The protein below binds the small molecule below.
Small molecule (SMILES): CC(=O)N[C@@H]1[C@@H](O)[C@H](O)[C@@H](CO)O[C@H]1O

Sequence of chain 1.A:
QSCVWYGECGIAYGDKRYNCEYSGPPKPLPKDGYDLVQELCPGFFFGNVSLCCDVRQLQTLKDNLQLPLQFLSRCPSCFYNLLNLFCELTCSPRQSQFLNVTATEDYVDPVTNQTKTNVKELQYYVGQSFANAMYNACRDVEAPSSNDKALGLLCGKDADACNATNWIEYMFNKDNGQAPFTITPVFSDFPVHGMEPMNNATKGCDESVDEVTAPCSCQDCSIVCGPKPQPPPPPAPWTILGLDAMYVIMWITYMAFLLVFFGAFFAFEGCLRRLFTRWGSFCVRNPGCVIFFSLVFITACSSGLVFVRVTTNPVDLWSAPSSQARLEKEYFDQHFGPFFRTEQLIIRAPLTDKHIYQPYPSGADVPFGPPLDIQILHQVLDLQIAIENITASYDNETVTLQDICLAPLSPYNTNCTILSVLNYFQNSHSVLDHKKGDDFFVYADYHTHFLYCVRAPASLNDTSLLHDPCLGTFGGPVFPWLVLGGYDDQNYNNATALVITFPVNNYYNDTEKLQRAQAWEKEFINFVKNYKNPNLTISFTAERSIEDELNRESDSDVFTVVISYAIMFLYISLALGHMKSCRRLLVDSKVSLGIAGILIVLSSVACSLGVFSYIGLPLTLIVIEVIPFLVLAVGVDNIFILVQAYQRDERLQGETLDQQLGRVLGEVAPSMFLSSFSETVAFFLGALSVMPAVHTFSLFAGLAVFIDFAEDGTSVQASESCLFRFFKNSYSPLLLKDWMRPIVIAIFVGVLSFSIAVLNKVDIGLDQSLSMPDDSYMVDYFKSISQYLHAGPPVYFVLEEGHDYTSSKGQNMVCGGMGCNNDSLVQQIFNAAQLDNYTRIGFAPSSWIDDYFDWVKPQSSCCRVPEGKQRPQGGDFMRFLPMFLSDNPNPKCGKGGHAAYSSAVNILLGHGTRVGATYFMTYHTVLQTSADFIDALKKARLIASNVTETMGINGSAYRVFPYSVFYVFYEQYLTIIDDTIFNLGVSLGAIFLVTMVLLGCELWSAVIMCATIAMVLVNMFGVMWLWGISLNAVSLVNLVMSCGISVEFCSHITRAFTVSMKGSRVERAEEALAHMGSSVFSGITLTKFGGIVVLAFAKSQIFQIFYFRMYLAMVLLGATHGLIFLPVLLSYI

Binding-site contacts:
Ligand atom C3 contacts residue ASN1064 of chain 1.A at 3.9 Å.
Ligand atom O5 contacts residue ASN1064 of chain 1.A at 2.4 Å (h-bond).
Ligand atom O7 contacts residue ASN1064 of chain 1.A at 3.1 Å (h-bond).
Ligand atom N2 contacts residue ASN1064 of chain 1.A at 3.0 Å (h-bond).
Ligand atom C2 contacts residue ASN1064 of chain 1.A at 2.7 Å.
Ligand atom C1 contacts residue ASN1064 of chain 1.A at 1.4 Å.
Ligand atom O6 contacts residue ASN1064 of chain 1.A at 3.2 Å (h-bond).
Ligand atom C7 contacts residue ASN1064 of chain 1.A at 3.2 Å.
Ligand atom C8 contacts residue ASN1064 of chain 1.A at 4.4 Å.
Ligand atom C5 contacts residue ASN1064 of chain 1.A at 3.2 Å.
Ligand atom C4 contacts residue ASN1064 of chain 1.A at 4.3 Å.
Ligand atom C6 contacts residue ASN1064 of chain 1.A at 3.8 Å.